Sequence of chain 1.F:
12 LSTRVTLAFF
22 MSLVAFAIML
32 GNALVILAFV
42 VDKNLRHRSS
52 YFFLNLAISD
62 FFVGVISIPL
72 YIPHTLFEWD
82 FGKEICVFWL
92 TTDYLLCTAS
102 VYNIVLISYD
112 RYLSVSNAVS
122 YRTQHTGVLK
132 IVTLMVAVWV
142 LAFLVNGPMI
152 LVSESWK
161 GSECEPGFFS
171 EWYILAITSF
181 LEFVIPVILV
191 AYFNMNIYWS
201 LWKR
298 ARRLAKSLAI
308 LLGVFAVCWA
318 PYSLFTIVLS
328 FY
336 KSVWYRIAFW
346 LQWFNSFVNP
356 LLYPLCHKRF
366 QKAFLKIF

Binding-site contacts:
Ligand atom C15 contacts residue MET136 of chain 1.F at 4.3 Å (hydrophobic).
Ligand atom C3 contacts residue TYR52 of chain 1.F at 4.3 Å (hydrophobic).
Ligand atom C6 contacts residue VAL133 of chain 1.F at 3.6 Å (hydrophobic).
Ligand atom C12 contacts residue ILE59 of chain 1.F at 4.0 Å (hydrophobic).
Ligand atom C16 contacts residue ASN56 of chain 1.F at 4.4 Å.
Ligand atom C14 contacts residue MET136 of chain 1.F at 4.3 Å (hydrophobic).
Ligand atom C6 contacts residue TYR52 of chain 1.F at 3.9 Å (hydrophobic).
Ligand atom C7 contacts residue VAL133 of chain 1.F at 3.7 Å (hydrophobic).
Ligand atom C4 contacts residue TYR52 of chain 1.F at 3.6 Å (hydrophobic).
Ligand atom C26 contacts residue PHE63 of chain 1.F at 4.2 Å (hydrophobic).
Ligand atom C21 contacts residue ASN56 of chain 1.F at 3.9 Å.
Ligand atom C21 contacts residue ILE59 of chain 1.F at 3.8 Å (hydrophobic).
Ligand atom C7 contacts residue MET136 of chain 1.F at 4.1 Å (hydrophobic).
Ligand atom C27 contacts residue TRP140 of chain 1.F at 4.5 Å (hydrophobic).
Ligand atom C27 contacts residue PHE63 of chain 1.F at 3.9 Å (hydrophobic).
Ligand atom C15 contacts residue VAL137 of chain 1.F at 4.3 Å (hydrophobic).
Ligand atom C17 contacts residue ASN56 of chain 1.F at 4.2 Å.
Ligand atom C5 contacts residue TYR52 of chain 1.F at 4.2 Å (hydrophobic).
Ligand atom C21 contacts residue TRP140 of chain 1.F at 3.5 Å (hydrophobic).

This small molecule binds to this protein.
Small molecule (SMILES): CC(C)CCC[C@@H](C)[C@H]1CC[C@H]2[C@@H]3CC=C4C[C@@H](O)CC[C@]4(C)[C@H]3CC[C@]12C